Binding-site contacts:
Ligand atom O contacts residue MET93 of chain 1.B at 3.8 Å.
Ligand atom O contacts residue PRO119 of chain 1.B at 3.2 Å.
Ligand atom C contacts residue GLY63 of chain 1.B at 3.7 Å.
Ligand atom N contacts residue SER92 of chain 1.B at 3.7 Å.
Ligand atom CA contacts residue SER92 of chain 1.B at 2.4 Å.
Ligand atom CE2 contacts residue MET144 of chain 1.B at 3.7 Å (hydrophobic).
Ligand atom O contacts residue GLY62 of chain 1.B at 3.8 Å.
Ligand atom CA contacts residue LEU120 of chain 1.B at 3.8 Å (hydrophobic).
Ligand atom C1 contacts residue SER92 of chain 1.B at 2.3 Å.
Ligand atom C1 contacts residue HIS117 of chain 1.B at 1.5 Å.
Ligand atom O contacts residue ILE65 of chain 1.B at 3.5 Å (h-bond).
Ligand atom C contacts residue HIS117 of chain 1.B at 2.6 Å.
Ligand atom O contacts residue HIS117 of chain 1.B at 3.8 Å.
Ligand atom CD1 contacts residue PRO119 of chain 1.B at 3.6 Å (hydrophobic).
Ligand atom CD2 contacts residue SER64 of chain 1.B at 3.6 Å.
Ligand atom C contacts residue LEU120 of chain 1.B at 3.7 Å (hydrophobic).
Ligand atom O contacts residue SER64 of chain 1.B at 3.1 Å.
Ligand atom CZ contacts residue HIS117 of chain 1.B at 3.6 Å.
Ligand atom CA contacts residue LEU120 of chain 1.B at 3.6 Å (hydrophobic).
Ligand atom C contacts residue LEU120 of chain 1.B at 3.5 Å (hydrophobic).
Ligand atom CA contacts residue GLY63 of chain 1.B at 3.4 Å.
Ligand atom O contacts residue LEU120 of chain 1.B at 2.4 Å (h-bond).
Ligand atom CD2 contacts residue GLY63 of chain 1.B at 3.5 Å.
Ligand atom O contacts residue SER92 of chain 1.B at 2.3 Å (h-bond).
Ligand atom CG contacts residue SER92 of chain 1.B at 2.9 Å.
Ligand atom CD2 contacts residue MET144 of chain 1.B at 3.7 Å (hydrophobic).
Ligand atom C contacts residue SER92 of chain 1.B at 1.3 Å.
Ligand atom CB contacts residue ILE65 of chain 1.B at 3.6 Å (hydrophobic).
Ligand atom O contacts residue GLY63 of chain 1.B at 3.2 Å (h-bond).
Ligand atom CD1 contacts residue HIS117 of chain 1.B at 3.3 Å.
Ligand atom CE1 contacts residue HIS117 of chain 1.B at 2.9 Å.
Ligand atom CE1 contacts residue PRO119 of chain 1.B at 3.9 Å (hydrophobic).
Ligand atom N contacts residue GLY63 of chain 1.B at 3.2 Å (h-bond).
Ligand atom CD2 contacts residue SER92 of chain 1.B at 2.6 Å.
Ligand atom CB contacts residue SER92 of chain 1.B at 2.9 Å.
Ligand atom N contacts residue LEU120 of chain 1.B at 2.8 Å (h-bond).
Ligand atom CZ contacts residue ASN148 of chain 1.B at 3.8 Å.
Ligand atom CD1 contacts residue SER92 of chain 1.B at 3.7 Å.
Ligand atom CA contacts residue HIS117 of chain 1.B at 3.4 Å.
Ligand atom CE2 contacts residue SER92 of chain 1.B at 2.7 Å.

This protein binds this small molecule.
Small molecule (SMILES): CC(C)C[C@H](NC(=O)CN)C(=O)N[C@@H](Cc1ccccc1)[C@H](C)O

Sequence of chain 1.B:
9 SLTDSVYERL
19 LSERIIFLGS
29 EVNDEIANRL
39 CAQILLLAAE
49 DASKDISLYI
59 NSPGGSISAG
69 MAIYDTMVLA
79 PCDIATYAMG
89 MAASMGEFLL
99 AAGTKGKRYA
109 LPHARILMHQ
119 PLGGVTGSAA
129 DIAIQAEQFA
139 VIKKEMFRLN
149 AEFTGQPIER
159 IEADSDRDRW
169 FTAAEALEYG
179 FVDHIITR